Sequence of chain 5.A:
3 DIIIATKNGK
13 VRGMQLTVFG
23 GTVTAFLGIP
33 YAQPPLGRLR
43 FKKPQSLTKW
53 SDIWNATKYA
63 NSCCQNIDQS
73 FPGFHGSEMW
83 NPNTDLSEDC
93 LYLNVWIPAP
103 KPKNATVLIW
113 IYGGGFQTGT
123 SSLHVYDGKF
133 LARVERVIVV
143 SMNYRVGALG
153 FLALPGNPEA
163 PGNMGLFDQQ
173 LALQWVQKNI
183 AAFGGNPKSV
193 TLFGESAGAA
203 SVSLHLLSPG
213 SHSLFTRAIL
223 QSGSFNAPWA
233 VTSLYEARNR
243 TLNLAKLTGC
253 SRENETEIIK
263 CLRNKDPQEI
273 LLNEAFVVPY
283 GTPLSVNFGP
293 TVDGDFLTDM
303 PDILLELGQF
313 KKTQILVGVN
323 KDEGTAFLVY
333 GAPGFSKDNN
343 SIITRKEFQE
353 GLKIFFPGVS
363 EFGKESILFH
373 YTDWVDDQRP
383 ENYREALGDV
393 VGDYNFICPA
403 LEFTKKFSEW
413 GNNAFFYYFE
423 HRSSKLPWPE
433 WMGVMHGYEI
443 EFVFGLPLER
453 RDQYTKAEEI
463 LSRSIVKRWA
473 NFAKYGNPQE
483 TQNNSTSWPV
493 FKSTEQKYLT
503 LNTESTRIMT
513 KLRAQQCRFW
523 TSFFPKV

Binding-site contacts:
Ligand atom C1 contacts residue ASN256 of chain 5.A at 1.4 Å.
Ligand atom C2 contacts residue ASN256 of chain 5.A at 2.5 Å.
Ligand atom C4 contacts residue ASN256 of chain 5.A at 4.2 Å.
Ligand atom C6 contacts residue THR258 of chain 5.A at 4.0 Å.
Ligand atom C5 contacts residue THR258 of chain 5.A at 4.2 Å.
Ligand atom C5 contacts residue ASN256 of chain 5.A at 3.6 Å.
Ligand atom O5 contacts residue GLU259 of chain 5.A at 4.4 Å.
Ligand atom O7 contacts residue ASN256 of chain 5.A at 3.6 Å.
Ligand atom O5 contacts residue ASN256 of chain 5.A at 2.4 Å (h-bond).
Ligand atom C7 contacts residue ASN256 of chain 5.A at 3.6 Å.
Ligand atom N2 contacts residue ASN256 of chain 5.A at 3.0 Å (h-bond).
Ligand atom C3 contacts residue ASN256 of chain 5.A at 3.8 Å.

The small molecule below binds the protein below.
Small molecule (SMILES): CC(=O)N[C@@H]1[C@@H](O)[C@H](O)[C@@H](CO)O[C@H]1O